Sequence of chain 1.A:
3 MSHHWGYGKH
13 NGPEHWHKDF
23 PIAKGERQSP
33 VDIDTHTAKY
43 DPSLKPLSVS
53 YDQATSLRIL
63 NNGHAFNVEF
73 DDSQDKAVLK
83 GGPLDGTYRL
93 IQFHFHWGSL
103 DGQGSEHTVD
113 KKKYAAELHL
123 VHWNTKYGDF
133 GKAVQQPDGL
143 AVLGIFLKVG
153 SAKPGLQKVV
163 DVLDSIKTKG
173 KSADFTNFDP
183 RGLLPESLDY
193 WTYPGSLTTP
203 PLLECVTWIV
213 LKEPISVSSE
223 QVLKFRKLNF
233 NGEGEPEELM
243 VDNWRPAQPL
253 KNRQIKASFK

The small molecule below binds the protein below.
Small molecule (SMILES): O[B-]1(O)OCc2ccccc21

Binding-site contacts:
Ligand atom C5 contacts residue 6M41 of chain 1.J at 4.3 Å.
Ligand atom C3 contacts residue PHE232 of chain 1.A at 4.2 Å (hydrophobic).
Ligand atom C6 contacts residue 6M41 of chain 1.J at 4.5 Å.
Ligand atom C2 contacts residue HIS6 of chain 1.A at 3.5 Å.
Ligand atom C3 contacts residue ASN233 of chain 1.A at 3.9 Å.
Ligand atom C7 contacts residue HIS6 of chain 1.A at 3.6 Å.
Ligand atom O3 contacts residue GLY8 of chain 1.A at 4.3 Å.
Ligand atom O1 contacts residue GLY8 of chain 1.A at 4.0 Å.
Ligand atom C2 contacts residue ASN233 of chain 1.A at 3.9 Å.
Ligand atom C2 contacts residue PHE232 of chain 1.A at 3.7 Å (hydrophobic).
Ligand atom C3 contacts residue GLU240 of chain 1.A at 4.1 Å.
Ligand atom C7 contacts residue ASN13 of chain 1.A at 3.4 Å.
Ligand atom C4 contacts residue GLU240 of chain 1.A at 3.5 Å.
Ligand atom O1 contacts residue TYR9 of chain 1.A at 4.4 Å.
Ligand atom C1 contacts residue PHE232 of chain 1.A at 3.9 Å (hydrophobic).
Ligand atom O3 contacts residue HIS6 of chain 1.A at 2.5 Å (h-bond).
Ligand atom O1 contacts residue ASN13 of chain 1.A at 2.9 Å (h-bond).
Ligand atom C1 contacts residue HIS6 of chain 1.A at 2.7 Å.
Ligand atom O3 contacts residue PHE232 of chain 1.A at 3.7 Å.
Ligand atom C6 contacts residue HIS6 of chain 1.A at 3.6 Å.
Ligand atom C5 contacts residue GLU240 of chain 1.A at 3.8 Å.
Ligand atom B1 contacts residue HIS6 of chain 1.A at 1.6 Å.
Ligand atom B1 contacts residue PHE232 of chain 1.A at 4.3 Å.
Ligand atom O3 contacts residue TRP7 of chain 1.A at 4.4 Å.
Ligand atom O3 contacts residue GLY65 of chain 1.A at 3.7 Å.
Ligand atom B1 contacts residue ASN13 of chain 1.A at 3.8 Å.
Ligand atom C7 contacts residue 6M41 of chain 1.J at 3.9 Å.
Ligand atom O1 contacts residue HIS6 of chain 1.A at 2.6 Å (h-bond).